The protein below binds the small molecule below.
Small molecule (SMILES): Cc1cn([C@H]2C[C@H](O[P](=O)(O)OC[C@H]3O[C@@H](n4ccc(N)nc4=O)C[C@@H]3O[P](=O)(O)OC[C@H]3O[C@@H](n4cnc5c(=O)nc(N)[nH]c54)C[C@@H]3O[P](=O)(O)OC[C@H]3O[C@@H](n4cnc5c(=O)nc(N)[nH]c54)C[C@@H]3O)[C@@H](CO[P](=O)(O)O[C@H]3C[C@H](n4cnc5c(=O)nc(N)[nH]c54)O[C@@H]3COP(=O)(O)O)O2)c(=O)[nH]c1=O

Sequence of chain 1.D:
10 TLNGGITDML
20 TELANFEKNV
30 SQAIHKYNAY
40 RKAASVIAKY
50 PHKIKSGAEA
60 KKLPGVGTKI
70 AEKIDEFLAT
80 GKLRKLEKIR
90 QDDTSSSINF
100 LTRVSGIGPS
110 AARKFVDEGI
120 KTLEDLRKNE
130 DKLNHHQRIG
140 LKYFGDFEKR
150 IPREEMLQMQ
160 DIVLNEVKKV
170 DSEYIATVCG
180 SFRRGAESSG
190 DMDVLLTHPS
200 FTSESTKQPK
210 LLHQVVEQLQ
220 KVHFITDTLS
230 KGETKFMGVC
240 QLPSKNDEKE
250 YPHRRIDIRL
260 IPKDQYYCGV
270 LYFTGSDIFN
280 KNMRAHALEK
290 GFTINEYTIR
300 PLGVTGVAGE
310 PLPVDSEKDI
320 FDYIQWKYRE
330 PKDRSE

Binding-site contacts:
Ligand atom N1 contacts residue HIS34 of chain 1.D at 3.9 Å.
Ligand atom OP2 contacts residue GLY66 of chain 1.D at 3.8 Å.
Ligand atom P contacts residue CA1 of chain 1.H at 3.7 Å.
Ligand atom OP1 contacts residue GLY64 of chain 1.D at 2.8 Å (h-bond).
Ligand atom OP1 contacts residue PRO63 of chain 1.D at 3.7 Å.
Ligand atom OP1 contacts residue LYS68 of chain 1.D at 3.6 Å.
Ligand atom OP2 contacts residue THR67 of chain 1.D at 3.6 Å.
Ligand atom OP1 contacts residue ILE69 of chain 1.D at 3.0 Å (h-bond).
Ligand atom C8 contacts residue LYS35 of chain 1.D at 3.9 Å.
Ligand atom N7 contacts residue LYS35 of chain 1.D at 3.8 Å.
Ligand atom P contacts residue GLY66 of chain 1.D at 3.6 Å.
Ligand atom OP2 contacts residue VAL65 of chain 1.D at 3.6 Å.
Ligand atom O6 contacts residue HIS34 of chain 1.D at 3.8 Å.
Ligand atom C5' contacts residue GLY66 of chain 1.D at 3.7 Å.
Ligand atom OP2 contacts residue LYS68 of chain 1.D at 3.1 Å (salt-bridge).
Ligand atom OP1 contacts residue VAL65 of chain 1.D at 3.9 Å.
Ligand atom OP1 contacts residue THR67 of chain 1.D at 3.8 Å.
Ligand atom O3' contacts residue ILE69 of chain 1.D at 3.7 Å.
Ligand atom P contacts residue GLY64 of chain 1.D at 3.8 Å.
Ligand atom P contacts residue LYS68 of chain 1.D at 3.8 Å.
Ligand atom O5' contacts residue GLY66 of chain 1.D at 3.7 Å.
Ligand atom OP1 contacts residue LYS68 of chain 1.D at 3.2 Å (salt-bridge).
Ligand atom OP1 contacts residue GLY66 of chain 1.D at 2.7 Å (h-bond).
Ligand atom P contacts residue LYS35 of chain 1.D at 3.6 Å.
Ligand atom OP1 contacts residue LEU62 of chain 1.D at 3.6 Å.
Ligand atom O3' contacts residue GLY64 of chain 1.D at 3.4 Å.
Ligand atom C4' contacts residue GLY64 of chain 1.D at 3.4 Å.
Ligand atom O4' contacts residue ALA38 of chain 1.D at 3.9 Å.
Ligand atom P contacts residue ILE69 of chain 1.D at 3.9 Å.
Ligand atom OP1 contacts residue VAL65 of chain 1.D at 3.7 Å.
Ligand atom OP1 contacts residue CA1 of chain 1.H at 2.7 Å.
Ligand atom OP2 contacts residue LYS68 of chain 1.D at 3.4 Å (salt-bridge).
Ligand atom OP2 contacts residue CA1 of chain 1.H at 3.7 Å.
Ligand atom P contacts residue LYS68 of chain 1.D at 3.8 Å.
Ligand atom O5' contacts residue LYS35 of chain 1.D at 3.9 Å.
Ligand atom OP2 contacts residue LYS35 of chain 1.D at 3.5 Å (salt-bridge).
Ligand atom OP3 contacts residue LYS35 of chain 1.D at 2.9 Å (salt-bridge).
Ligand atom C5' contacts residue GLY64 of chain 1.D at 3.3 Å.
Ligand atom C5' contacts residue TYR39 of chain 1.D at 3.6 Å (hydrophobic).
Ligand atom N3 contacts residue ALA38 of chain 1.D at 3.5 Å.